Sequence of chain 1.C:
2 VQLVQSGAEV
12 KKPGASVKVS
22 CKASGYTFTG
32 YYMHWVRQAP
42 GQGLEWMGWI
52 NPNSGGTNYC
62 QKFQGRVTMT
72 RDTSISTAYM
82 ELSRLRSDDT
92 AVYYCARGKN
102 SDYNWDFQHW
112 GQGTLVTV

Sequence of chain 1.A:
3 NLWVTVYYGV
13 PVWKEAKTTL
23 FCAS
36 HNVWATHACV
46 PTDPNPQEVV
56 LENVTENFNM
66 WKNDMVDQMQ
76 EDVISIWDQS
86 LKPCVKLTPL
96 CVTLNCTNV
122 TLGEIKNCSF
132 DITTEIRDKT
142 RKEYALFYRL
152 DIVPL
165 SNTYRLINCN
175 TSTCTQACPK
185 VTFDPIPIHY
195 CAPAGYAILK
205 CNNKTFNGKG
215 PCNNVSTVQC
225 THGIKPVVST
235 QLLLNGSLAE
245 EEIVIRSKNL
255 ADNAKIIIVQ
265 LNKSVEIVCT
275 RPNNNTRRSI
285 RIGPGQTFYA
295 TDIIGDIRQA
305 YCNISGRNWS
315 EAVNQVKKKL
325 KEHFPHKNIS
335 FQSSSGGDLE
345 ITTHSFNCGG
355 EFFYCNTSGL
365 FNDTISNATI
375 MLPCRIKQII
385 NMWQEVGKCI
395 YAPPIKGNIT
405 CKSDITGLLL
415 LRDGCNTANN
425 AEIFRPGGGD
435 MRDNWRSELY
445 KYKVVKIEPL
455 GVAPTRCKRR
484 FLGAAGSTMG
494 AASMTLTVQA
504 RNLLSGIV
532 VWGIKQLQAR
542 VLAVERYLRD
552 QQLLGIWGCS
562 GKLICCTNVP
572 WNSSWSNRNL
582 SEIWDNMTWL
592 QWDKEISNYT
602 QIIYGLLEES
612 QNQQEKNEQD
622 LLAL

A small-molecule ligand and the protein it binds are described below.
Small molecule (SMILES): CC(=O)N[C@H]1[C@H](O[C@H]2[C@H](O)[C@@H](NC(C)=O)CO[C@@H]2CO)O[C@H](CO)[C@@H](O[C@@H]2O[C@H](CO)[C@@H](O)[C@H](O[C@H]3O[C@H](CO)[C@@H](O)[C@H](O)[C@@H]3O[C@H]3O[C@H](CO)[C@@H](O)[C@H](O)[C@@H]3O)[C@@H]2O)[C@@H]1O

Binding-site contacts:
Ligand atom C7 contacts residue ASN360 of chain 1.A at 3.5 Å.
Ligand atom C4 contacts residue ASN360 of chain 1.A at 4.2 Å.
Ligand atom C8 contacts residue ASN360 of chain 1.A at 4.5 Å.
Ligand atom C1 contacts residue SER362 of chain 1.A at 4.1 Å.
Ligand atom O5 contacts residue ASN360 of chain 1.A at 2.4 Å (h-bond).
Ligand atom O7 contacts residue ASN360 of chain 1.A at 3.7 Å.
Ligand atom C1 contacts residue ASN360 of chain 1.A at 1.5 Å.
Ligand atom C8 contacts residue THR346 of chain 1.A at 3.8 Å.
Ligand atom C2 contacts residue ASN360 of chain 1.A at 2.4 Å.
Ligand atom O6 contacts residue SER84 of chain 1.C at 4.1 Å.
Ligand atom C5 contacts residue ASN360 of chain 1.A at 3.7 Å.
Ligand atom C3 contacts residue ASN360 of chain 1.A at 3.7 Å.
Ligand atom O5 contacts residue SER362 of chain 1.A at 4.3 Å.
Ligand atom C5 contacts residue SER362 of chain 1.A at 4.3 Å.
Ligand atom N2 contacts residue ASN360 of chain 1.A at 2.8 Å (h-bond).